Sequence of chain 1.C:
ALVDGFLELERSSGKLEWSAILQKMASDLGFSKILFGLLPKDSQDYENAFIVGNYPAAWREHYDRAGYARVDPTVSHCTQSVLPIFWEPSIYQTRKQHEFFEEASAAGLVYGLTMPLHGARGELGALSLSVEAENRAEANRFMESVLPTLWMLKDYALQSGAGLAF

Binding-site contacts:
Ligand atom C14 contacts residue TYR93 of chain 1.C at 3.4 Å (hydrophobic).
Ligand atom C27 contacts residue LEU125 of chain 1.C at 3.6 Å (hydrophobic).
Ligand atom CL17 contacts residue LEU110 of chain 1.C at 3.7 Å.
Ligand atom C12 contacts residue THR75 of chain 1.C at 3.6 Å.
Ligand atom C26 contacts residue TYR47 of chain 1.C at 3.7 Å (hydrophobic).
Ligand atom C27 contacts residue TYR47 of chain 1.C at 3.6 Å (hydrophobic).
Ligand atom C1 contacts residue TYR64 of chain 1.C at 3.7 Å (hydrophobic).
Ligand atom C2 contacts residue TYR64 of chain 1.C at 3.6 Å (hydrophobic).
Ligand atom C29 contacts residue LEU39 of chain 1.C at 3.6 Å (hydrophobic).
Ligand atom C12 contacts residue TRP88 of chain 1.C at 3.6 Å (hydrophobic).
Ligand atom C4 contacts residue LEU36 of chain 1.C at 3.6 Å (hydrophobic).
Ligand atom BR19 contacts residue TYR64 of chain 1.C at 3.6 Å.
Ligand atom C28 contacts residue TYR47 of chain 1.C at 3.8 Å (hydrophobic).
Ligand atom C29 contacts residue ALA50 of chain 1.C at 3.5 Å (hydrophobic).
Ligand atom C16 contacts residue PHE101 of chain 1.C at 3.8 Å (hydrophobic).
Ligand atom N8 contacts residue THR75 of chain 1.C at 3.4 Å (h-bond).
Ligand atom O10 contacts residue TYR56 of chain 1.C at 3.0 Å (h-bond).
Ligand atom C3 contacts residue TYR64 of chain 1.C at 3.5 Å (hydrophobic).
Ligand atom C9 contacts residue SER129 of chain 1.C at 3.5 Å.
Ligand atom C24 contacts residue ALA127 of chain 1.C at 3.6 Å (hydrophobic).
Ligand atom C7 contacts residue ASP73 of chain 1.C at 3.6 Å.
Ligand atom C15 contacts residue ALA105 of chain 1.C at 3.7 Å (hydrophobic).
Ligand atom O22 contacts residue LEU36 of chain 1.C at 3.4 Å.
Ligand atom C6 contacts residue TYR64 of chain 1.C at 3.8 Å (hydrophobic).
Ligand atom N8 contacts residue ASP73 of chain 1.C at 2.7 Å (salt-bridge).
Ligand atom C15 contacts residue PHE101 of chain 1.C at 3.5 Å (hydrophobic).
Ligand atom C9 contacts residue ASP73 of chain 1.C at 3.7 Å.
Ligand atom BR19 contacts residue TRP60 of chain 1.C at 3.6 Å.
Ligand atom C29 contacts residue GLY38 of chain 1.C at 3.7 Å.
Ligand atom C13 contacts residue TRP88 of chain 1.C at 3.5 Å (hydrophobic).
Ligand atom O10 contacts residue SER129 of chain 1.C at 2.8 Å (h-bond).
Ligand atom C5 contacts residue LEU36 of chain 1.C at 3.7 Å (hydrophobic).
Ligand atom C5 contacts residue TYR64 of chain 1.C at 3.7 Å (hydrophobic).
Ligand atom C4 contacts residue TYR64 of chain 1.C at 3.6 Å (hydrophobic).
Ligand atom CL17 contacts residue TYR64 of chain 1.C at 3.7 Å.
Ligand atom O22 contacts residue GLY38 of chain 1.C at 3.6 Å.
Ligand atom O22 contacts residue ILE52 of chain 1.C at 3.5 Å.
Ligand atom CL17 contacts residue TRP60 of chain 1.C at 3.2 Å.
Ligand atom C27 contacts residue GLY126 of chain 1.C at 3.6 Å.
Ligand atom BR18 contacts residue TYR47 of chain 1.C at 3.6 Å.

This small molecule binds to this protein.
Small molecule (SMILES): Cc1ccccc1C(=O)Oc1c(Br)cc(Br)cc1CNC(=O)c1ccccc1Cl